Sequence of chain 1.A:
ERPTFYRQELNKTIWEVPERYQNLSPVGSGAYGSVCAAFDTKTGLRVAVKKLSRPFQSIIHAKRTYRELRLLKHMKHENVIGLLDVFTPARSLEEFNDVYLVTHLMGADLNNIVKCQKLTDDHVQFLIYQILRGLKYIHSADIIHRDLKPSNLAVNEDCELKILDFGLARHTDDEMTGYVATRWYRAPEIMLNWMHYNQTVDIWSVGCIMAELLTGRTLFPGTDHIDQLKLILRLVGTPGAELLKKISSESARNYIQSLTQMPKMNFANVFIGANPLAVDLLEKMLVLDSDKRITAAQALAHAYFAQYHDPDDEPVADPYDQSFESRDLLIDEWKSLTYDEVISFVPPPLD

Binding-site contacts:
Ligand atom CA4 contacts residue LYS72 of chain 1.A at 3.9 Å.
Ligand atom NC4 contacts residue TYR54 of chain 1.A at 3.6 Å.
Ligand atom CA3 contacts residue LYS72 of chain 1.A at 3.8 Å.
Ligand atom CA2 contacts residue THR125 of chain 1.A at 3.5 Å.
Ligand atom CB1 contacts residue LEU127 of chain 1.A at 4.0 Å (hydrophobic).
Ligand atom CA1 contacts residue THR125 of chain 1.A at 4.0 Å.
Ligand atom CB3 contacts residue HIS126 of chain 1.A at 3.4 Å.
Ligand atom FA1 contacts residue THR125 of chain 1.A at 3.8 Å.
Ligand atom FA1 contacts residue VAL124 of chain 1.A at 3.5 Å.
Ligand atom NB2 contacts residue ALA70 of chain 1.A at 3.5 Å.
Ligand atom NC4 contacts residue LYS72 of chain 1.A at 3.5 Å.
Ligand atom CA6 contacts residue LYS72 of chain 1.A at 3.7 Å.
Ligand atom CB1 contacts residue MET128 of chain 1.A at 4.1 Å (hydrophobic).
Ligand atom CE3 contacts residue TYR54 of chain 1.A at 3.2 Å (hydrophobic).
Ligand atom CA4 contacts residue ALA70 of chain 1.A at 4.1 Å (hydrophobic).
Ligand atom CA4 contacts residue THR125 of chain 1.A at 4.0 Å.
Ligand atom CB3 contacts residue ALA70 of chain 1.A at 4.0 Å (hydrophobic).
Ligand atom CA6 contacts residue ILE103 of chain 1.A at 3.6 Å (hydrophobic).
Ligand atom FA1 contacts residue LEU123 of chain 1.A at 3.2 Å.
Ligand atom CA1 contacts residue ILE103 of chain 1.A at 3.5 Å (hydrophobic).
Ligand atom NB2 contacts residue LEU127 of chain 1.A at 3.6 Å.
Ligand atom CE2 contacts residue TYR54 of chain 1.A at 3.4 Å (hydrophobic).
Ligand atom CB1 contacts residue ALA70 of chain 1.A at 3.4 Å (hydrophobic).
Ligand atom CA5 contacts residue LYS72 of chain 1.A at 3.5 Å.
Ligand atom CB3 contacts residue MET128 of chain 1.A at 3.4 Å (hydrophobic).
Ligand atom CA1 contacts residue LYS72 of chain 1.A at 4.1 Å.
Ligand atom NC1 contacts residue TYR54 of chain 1.A at 4.0 Å.
Ligand atom NB2 contacts residue MET128 of chain 1.A at 3.0 Å (h-bond).
Ligand atom NB2 contacts residue HIS126 of chain 1.A at 3.8 Å.
Ligand atom CA3 contacts residue ALA70 of chain 1.A at 3.7 Å (hydrophobic).
Ligand atom CB4 contacts residue THR125 of chain 1.A at 4.2 Å.
Ligand atom CC5 contacts residue ASP187 of chain 1.A at 3.6 Å.
Ligand atom NC4 contacts residue ASP187 of chain 1.A at 3.9 Å.
Ligand atom CA2 contacts residue LEU123 of chain 1.A at 4.0 Å (hydrophobic).
Ligand atom CA3 contacts residue LEU123 of chain 1.A at 3.8 Å (hydrophobic).
Ligand atom CA3 contacts residue THR125 of chain 1.A at 3.5 Å.
Ligand atom CB3 contacts residue THR125 of chain 1.A at 4.1 Å.
Ligand atom CC3 contacts residue LYS72 of chain 1.A at 3.9 Å.
Ligand atom CB6 contacts residue ALA70 of chain 1.A at 4.0 Å (hydrophobic).
Ligand atom CC5 contacts residue TYR54 of chain 1.A at 3.4 Å (hydrophobic).

A small-molecule ligand and the protein it binds are described below.
Small molecule (SMILES): Fc1ccc(-c2ncn(CC3CC3)c2-c2ccncc2)cc1